Sequence of chain 1.C:
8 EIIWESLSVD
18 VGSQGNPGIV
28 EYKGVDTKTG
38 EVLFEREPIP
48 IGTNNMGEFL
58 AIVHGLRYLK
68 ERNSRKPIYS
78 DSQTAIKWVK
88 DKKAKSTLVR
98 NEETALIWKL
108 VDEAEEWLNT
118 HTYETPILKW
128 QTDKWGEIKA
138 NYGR

Binding-site contacts:
Ligand atom C4 contacts residue DG3 of chain 1.B at 3.5 Å.
Ligand atom O5' contacts residue ASP78 of chain 1.C at 2.7 Å (salt-bridge).
Ligand atom O6 contacts residue DC5 of chain 1.B at 2.9 Å (h-bond).
Ligand atom O3' contacts residue ASP78 of chain 1.C at 3.4 Å (salt-bridge).
Ligand atom N3 contacts residue DG3 of chain 1.B at 2.9 Å (h-bond).
Ligand atom O2' contacts residue ASP78 of chain 1.C at 2.7 Å (salt-bridge).
Ligand atom C6 contacts residue DG3 of chain 1.B at 3.5 Å.
Ligand atom O3' contacts residue MN1 of chain 1.D at 2.3 Å.
Ligand atom N1 contacts residue DG3 of chain 1.B at 3.3 Å.
Ligand atom C2 contacts residue DG6 of chain 1.B at 3.3 Å.
Ligand atom N6 contacts residue DT4 of chain 1.B at 3.1 Å (h-bond).
Ligand atom N4 contacts residue DG6 of chain 1.B at 2.8 Å (h-bond).
Ligand atom O3' contacts residue GLU55 of chain 1.C at 3.1 Å (salt-bridge).
Ligand atom C2 contacts residue DC5 of chain 1.B at 3.4 Å.
Ligand atom N1 contacts residue DT2 of chain 1.B at 3.0 Å (h-bond).
Ligand atom N1 contacts residue DC5 of chain 1.B at 2.8 Å (h-bond).
Ligand atom O2 contacts residue DG3 of chain 1.B at 2.8 Å (h-bond).
Ligand atom O3' contacts residue LYS126 of chain 1.C at 3.0 Å (salt-bridge).
Ligand atom O2' contacts residue GLN80 of chain 1.C at 3.1 Å (h-bond).
Ligand atom O2 contacts residue DG6 of chain 1.B at 3.0 Å (h-bond).
Ligand atom N1 contacts residue DG6 of chain 1.B at 3.4 Å (h-bond).
Ligand atom N3 contacts residue DG3 of chain 1.B at 3.2 Å.
Ligand atom O3' contacts residue ASP78 of chain 1.C at 3.5 Å (salt-bridge).
Ligand atom OP1 contacts residue THR129 of chain 1.C at 2.6 Å (h-bond).
Ligand atom C2 contacts residue ASN51 of chain 1.C at 3.4 Å.
Ligand atom N3 contacts residue DG6 of chain 1.B at 2.9 Å (h-bond).
Ligand atom N3 contacts residue ASN51 of chain 1.C at 3.0 Å (h-bond).
Ligand atom OP1 contacts residue ASP78 of chain 1.C at 3.3 Å.
Ligand atom O2' contacts residue GLU55 of chain 1.C at 2.7 Å (salt-bridge).
Ligand atom N1 contacts residue DC5 of chain 1.B at 3.5 Å (h-bond).
Ligand atom P contacts residue ASP78 of chain 1.C at 3.5 Å.
Ligand atom C4 contacts residue DG6 of chain 1.B at 3.4 Å.
Ligand atom N2 contacts residue DC5 of chain 1.B at 2.7 Å (h-bond).
Ligand atom N3 contacts residue DG6 of chain 1.B at 3.2 Å (h-bond).
Ligand atom N6 contacts residue DT2 of chain 1.B at 3.1 Å (h-bond).
Ligand atom N4 contacts residue DG3 of chain 1.B at 3.0 Å (h-bond).
Ligand atom C2 contacts residue DG3 of chain 1.B at 3.4 Å.
Ligand atom OP1 contacts residue LYS126 of chain 1.C at 3.0 Å (salt-bridge).
Ligand atom N1 contacts residue DT4 of chain 1.B at 2.9 Å (h-bond).
Ligand atom N2 contacts residue DG6 of chain 1.B at 3.3 Å.

A protein and the small-molecule ligand that binds it are described below.
Small molecule (SMILES): Nc1ccn([C@@H]2O[C@H](CO[P](=O)(O)O[C@H]3[C@@H](O)[C@H](n4ccc(=O)[nH]c4=O)O[C@@H]3CO)[C@@H](O[P](=O)(O)OC[C@H]3O[C@@H](n4cnc5c(=O)nc(N)[nH]c54)[C@H](O)[C@@H]3O[P](=O)(O)OC[C@H]3O[C@@H](n4cnc5c(N)ncnc54)[C@H](O)[C@@H]3O[P](=O)(O)OC[C@H]3O[C@@H](n4ccc(N)nc4=O)[C@H](O)[C@@H]3O[P](=O)(O)OC[C@H]3O[C@@H](n4cnc5c(N)ncnc54)[C@H](O)[C@@H]3O)[C@H]2O)c(=O)n1